Sequence of chain 1.A:
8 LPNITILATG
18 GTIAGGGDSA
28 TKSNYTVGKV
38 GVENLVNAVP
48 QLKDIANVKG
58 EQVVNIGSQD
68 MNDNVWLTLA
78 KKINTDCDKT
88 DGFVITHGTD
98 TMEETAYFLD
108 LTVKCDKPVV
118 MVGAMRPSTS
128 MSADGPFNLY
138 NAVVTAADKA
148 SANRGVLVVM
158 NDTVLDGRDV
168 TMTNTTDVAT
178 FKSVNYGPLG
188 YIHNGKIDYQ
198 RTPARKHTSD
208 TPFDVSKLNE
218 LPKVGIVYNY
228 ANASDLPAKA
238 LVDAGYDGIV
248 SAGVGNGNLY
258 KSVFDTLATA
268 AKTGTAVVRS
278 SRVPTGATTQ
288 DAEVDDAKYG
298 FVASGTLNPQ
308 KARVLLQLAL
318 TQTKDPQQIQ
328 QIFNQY

The small molecule below binds the protein below.
Small molecule (SMILES): N[C@@H](CC(=O)O)C(=O)O

Sequence of chain 1.B:
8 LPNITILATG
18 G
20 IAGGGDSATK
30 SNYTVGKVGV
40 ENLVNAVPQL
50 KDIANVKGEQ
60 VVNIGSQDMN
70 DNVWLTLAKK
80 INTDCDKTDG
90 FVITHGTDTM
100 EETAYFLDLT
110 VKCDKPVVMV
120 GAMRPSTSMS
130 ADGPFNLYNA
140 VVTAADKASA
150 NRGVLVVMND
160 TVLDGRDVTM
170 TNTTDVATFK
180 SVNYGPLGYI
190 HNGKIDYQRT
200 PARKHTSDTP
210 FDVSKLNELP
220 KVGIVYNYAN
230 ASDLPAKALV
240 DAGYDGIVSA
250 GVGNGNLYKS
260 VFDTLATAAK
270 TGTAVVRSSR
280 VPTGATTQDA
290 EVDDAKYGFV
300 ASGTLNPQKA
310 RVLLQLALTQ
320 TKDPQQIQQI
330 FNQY

Binding-site contacts:
Ligand atom OD1 contacts residue THR96 of chain 1.A at 2.9 Å (h-bond).
Ligand atom C contacts residue GLN66 of chain 1.A at 3.6 Å.
Ligand atom O contacts residue ASP97 of chain 1.A at 3.0 Å (salt-bridge).
Ligand atom CB contacts residue THR96 of chain 1.A at 3.5 Å.
Ligand atom OXT contacts residue GLN66 of chain 1.A at 3.7 Å.
Ligand atom OD2 contacts residue GLY95 of chain 1.A at 3.4 Å.
Ligand atom OD2 contacts residue THR19 of chain 1.A at 2.8 Å (h-bond).
Ligand atom O contacts residue SER65 of chain 1.A at 2.6 Å (h-bond).
Ligand atom CG contacts residue TYR32 of chain 1.A at 3.6 Å (hydrophobic).
Ligand atom C contacts residue SER65 of chain 1.A at 3.4 Å.
Ligand atom OXT contacts residue SER65 of chain 1.A at 2.8 Å (h-bond).
Ligand atom OD2 contacts residue THR96 of chain 1.A at 3.0 Å (h-bond).
Ligand atom N contacts residue GLU290 of chain 1.B at 2.6 Å (salt-bridge).
Ligand atom CB contacts residue THR19 of chain 1.A at 2.8 Å.
Ligand atom N contacts residue GLN66 of chain 1.A at 2.8 Å (h-bond).
Ligand atom C contacts residue GLY95 of chain 1.A at 3.4 Å.
Ligand atom OD1 contacts residue ALA121 of chain 1.A at 2.6 Å (h-bond).
Ligand atom N contacts residue ASP97 of chain 1.A at 2.8 Å (salt-bridge).
Ligand atom C contacts residue THR96 of chain 1.A at 3.8 Å.
Ligand atom OD1 contacts residue THR19 of chain 1.A at 2.8 Å (h-bond).
Ligand atom OXT contacts residue GLY64 of chain 1.A at 3.4 Å.
Ligand atom CG contacts residue ALA121 of chain 1.A at 3.5 Å (hydrophobic).
Ligand atom CG contacts residue THR96 of chain 1.A at 3.1 Å.
Ligand atom CB contacts residue ASP97 of chain 1.A at 3.5 Å.
Ligand atom N contacts residue ASN255 of chain 1.B at 3.4 Å (h-bond).
Ligand atom OXT contacts residue GLY18 of chain 1.A at 3.2 Å.
Ligand atom O contacts residue THR96 of chain 1.A at 3.2 Å (h-bond).
Ligand atom CA contacts residue GLN66 of chain 1.A at 3.8 Å.
Ligand atom CA contacts residue GLU290 of chain 1.B at 3.4 Å.
Ligand atom CG contacts residue THR19 of chain 1.A at 2.2 Å.
Ligand atom O contacts residue GLN66 of chain 1.A at 3.9 Å.
Ligand atom CB contacts residue GLU290 of chain 1.B at 3.7 Å.
Ligand atom CA contacts residue VAL34 of chain 1.A at 3.8 Å (hydrophobic).
Ligand atom OD2 contacts residue ALA121 of chain 1.A at 3.5 Å (h-bond).
Ligand atom CA contacts residue ASP97 of chain 1.A at 3.8 Å.
Ligand atom CB contacts residue TYR32 of chain 1.A at 3.2 Å (hydrophobic).
Ligand atom O contacts residue GLY95 of chain 1.A at 3.4 Å.
Ligand atom OD1 contacts residue TYR32 of chain 1.A at 3.5 Å (h-bond).
Ligand atom OXT contacts residue GLY95 of chain 1.A at 3.1 Å.
Ligand atom CA contacts residue THR19 of chain 1.A at 3.3 Å.